Binding-site contacts:
Ligand atom C6 contacts residue MET125 of chain 2.A at 4.0 Å (hydrophobic).
Ligand atom O1 contacts residue LEU91 of chain 2.A at 2.9 Å (h-bond).
Ligand atom C2 contacts residue MET125 of chain 2.A at 4.3 Å (hydrophobic).
Ligand atom C4 contacts residue MET125 of chain 2.A at 4.5 Å (hydrophobic).
Ligand atom C17 contacts residue LEU91 of chain 2.A at 3.5 Å (hydrophobic).
Ligand atom C19 contacts residue TRP181 of chain 2.A at 4.3 Å (hydrophobic).
Ligand atom C16 contacts residue HIS289 of chain 2.A at 3.9 Å.
Ligand atom O contacts residue MET125 of chain 2.A at 4.0 Å.
Ligand atom C3 contacts residue MET128 of chain 2.A at 4.5 Å (hydrophobic).
Ligand atom C12 contacts residue MET125 of chain 2.A at 4.0 Å (hydrophobic).
Ligand atom C3 contacts residue SER129 of chain 2.A at 3.9 Å.
Ligand atom C contacts residue GLN167 of chain 2.A at 3.7 Å.
Ligand atom C7 contacts residue TRP181 of chain 2.A at 4.0 Å (hydrophobic).
Ligand atom C10 contacts residue MET125 of chain 2.A at 4.4 Å (hydrophobic).
Ligand atom C5 contacts residue PHE170 of chain 2.A at 4.2 Å (hydrophobic).
Ligand atom C2 contacts residue SER129 of chain 2.A at 4.0 Å.
Ligand atom C19 contacts residue PHE170 of chain 2.A at 3.5 Å (hydrophobic).
Ligand atom C14 contacts residue HIS289 of chain 2.A at 3.9 Å.
Ligand atom C4 contacts residue MET128 of chain 2.A at 3.9 Å (hydrophobic).
Ligand atom C3 contacts residue PHE170 of chain 2.A at 3.5 Å (hydrophobic).
Ligand atom C14 contacts residue LEU91 of chain 2.A at 4.5 Å (hydrophobic).
Ligand atom C15 contacts residue HIS289 of chain 2.A at 3.2 Å.
Ligand atom C18 contacts residue MET125 of chain 2.A at 4.4 Å (hydrophobic).
Ligand atom C16 contacts residue SER129 of chain 2.A at 3.5 Å.
Ligand atom C17 contacts residue MET205 of chain 2.A at 3.8 Å (hydrophobic).
Ligand atom C8 contacts residue VAL93 of chain 2.A at 4.1 Å (hydrophobic).
Ligand atom C15 contacts residue SER129 of chain 2.A at 4.5 Å.
Ligand atom C18 contacts residue TYR188 of chain 2.A at 3.5 Å (hydrophobic).
Ligand atom C13 contacts residue HIS289 of chain 2.A at 4.1 Å.
Ligand atom C9 contacts residue LEU91 of chain 2.A at 4.0 Å (hydrophobic).
Ligand atom C4 contacts residue PHE170 of chain 2.A at 3.4 Å (hydrophobic).
Ligand atom C8 contacts residue LEU91 of chain 2.A at 4.1 Å (hydrophobic).
Ligand atom C8 contacts residue MET125 of chain 2.A at 4.1 Å (hydrophobic).
Ligand atom C contacts residue MET205 of chain 2.A at 4.2 Å (hydrophobic).
Ligand atom O contacts residue LEU122 of chain 2.A at 3.8 Å.
Ligand atom C18 contacts residue TRP181 of chain 2.A at 4.5 Å (hydrophobic).
Ligand atom O contacts residue PHE302 of chain 2.A at 4.1 Å.

A protein and the small-molecule ligand that binds it are described below.
Small molecule (SMILES): C=C[C@](C)(O)CC[C@@H]1[C@@]2(C)CCCC(C)(C)[C@@H]2CC[C@@]1(C)O

Sequence of chain 2.A:
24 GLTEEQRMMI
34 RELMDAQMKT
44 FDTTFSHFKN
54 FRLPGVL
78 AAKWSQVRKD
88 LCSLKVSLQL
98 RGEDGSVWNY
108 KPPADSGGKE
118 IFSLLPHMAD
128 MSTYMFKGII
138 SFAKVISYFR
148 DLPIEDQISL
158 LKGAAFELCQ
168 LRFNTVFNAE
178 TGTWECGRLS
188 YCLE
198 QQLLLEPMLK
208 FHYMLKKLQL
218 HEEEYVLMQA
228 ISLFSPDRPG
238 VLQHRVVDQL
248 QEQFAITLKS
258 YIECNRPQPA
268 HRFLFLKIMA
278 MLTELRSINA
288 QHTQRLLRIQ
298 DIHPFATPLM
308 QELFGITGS